Sequence of chain 2.A:
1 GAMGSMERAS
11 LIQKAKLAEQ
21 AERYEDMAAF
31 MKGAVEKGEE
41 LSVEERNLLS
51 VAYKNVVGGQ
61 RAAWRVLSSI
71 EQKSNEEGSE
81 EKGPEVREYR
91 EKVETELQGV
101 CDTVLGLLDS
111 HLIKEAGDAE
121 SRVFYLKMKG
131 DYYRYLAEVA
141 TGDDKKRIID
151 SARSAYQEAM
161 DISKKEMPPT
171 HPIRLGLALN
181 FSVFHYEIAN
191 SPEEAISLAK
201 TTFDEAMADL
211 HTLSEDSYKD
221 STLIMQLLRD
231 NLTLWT

The small molecule below binds the protein below.
Small molecule (SMILES): CC(C)[C@H](NC(=O)[C@H](COP(=O)(O)O)NC(=O)[C@H](CCCCN)NC(=O)[C@H](CCCN=C(N)N)NC(=O)[C@H](/C=C/CN=C(N)N)NC(=O)[C@@H](N)CCCCN)C(=O)O

Binding-site contacts:
Ligand atom OXT contacts residue LYS54 of chain 2.A at 3.6 Å.
Ligand atom NH2 contacts residue VAL183 of chain 2.A at 3.5 Å.
Ligand atom N contacts residue ASN180 of chain 2.A at 2.9 Å (h-bond).
Ligand atom CA contacts residue LEU179 of chain 2.A at 3.7 Å (hydrophobic).
Ligand atom NH1 contacts residue ARG65 of chain 2.A at 3.5 Å (salt-bridge).
Ligand atom C contacts residue LYS54 of chain 2.A at 3.6 Å.
Ligand atom CA contacts residue ASN180 of chain 2.A at 3.3 Å.
Ligand atom CB contacts residue ASN231 of chain 2.A at 3.6 Å.
Ligand atom NE contacts residue GLU187 of chain 2.A at 2.8 Å (salt-bridge).
Ligand atom O2P contacts residue LYS54 of chain 2.A at 3.1 Å (salt-bridge).
Ligand atom CD contacts residue GLU187 of chain 2.A at 3.4 Å.
Ligand atom O contacts residue VAL183 of chain 2.A at 3.2 Å.
Ligand atom CB contacts residue ASN231 of chain 2.A at 3.6 Å.
Ligand atom NZ contacts residue ASP230 of chain 2.A at 2.8 Å (salt-bridge).
Ligand atom O1P contacts residue ARG134 of chain 2.A at 2.8 Å (salt-bridge).
Ligand atom CG1 contacts residue GLY176 of chain 2.A at 3.4 Å.
Ligand atom NH2 contacts residue ARG61 of chain 2.A at 3.6 Å (salt-bridge).
Ligand atom CZ contacts residue GLU187 of chain 2.A at 3.5 Å.
Ligand atom O2P contacts residue ARG61 of chain 2.A at 2.8 Å (salt-bridge).
Ligand atom NH2 contacts residue ARG134 of chain 2.A at 3.6 Å.
Ligand atom O contacts residue LYS127 of chain 2.A at 2.9 Å (salt-bridge).
Ligand atom O1P contacts residue ARG61 of chain 2.A at 2.9 Å (salt-bridge).
Ligand atom CB contacts residue ASN180 of chain 2.A at 3.3 Å.
Ligand atom CZ contacts residue VAL183 of chain 2.A at 3.7 Å (hydrophobic).
Ligand atom CA contacts residue ASN231 of chain 2.A at 3.5 Å.
Ligand atom CZ contacts residue ARG65 of chain 2.A at 3.5 Å.
Ligand atom N contacts residue LEU234 of chain 2.A at 3.7 Å.
Ligand atom N contacts residue ASN231 of chain 2.A at 2.8 Å (h-bond).
Ligand atom O3P contacts residue LYS54 of chain 2.A at 2.8 Å (salt-bridge).
Ligand atom P contacts residue LYS54 of chain 2.A at 3.3 Å.
Ligand atom P contacts residue ARG61 of chain 2.A at 3.7 Å.
Ligand atom O contacts residue ASN231 of chain 2.A at 3.0 Å (h-bond).
Ligand atom C contacts residue ASN231 of chain 2.A at 3.6 Å.
Ligand atom C contacts residue ASN180 of chain 2.A at 3.6 Å.
Ligand atom O3P contacts residue TYR135 of chain 2.A at 2.6 Å (h-bond).
Ligand atom O contacts residue ASN180 of chain 2.A at 2.7 Å (h-bond).
Ligand atom O contacts residue LYS54 of chain 2.A at 3.4 Å.
Ligand atom NH2 contacts residue GLU187 of chain 2.A at 2.9 Å (salt-bridge).
Ligand atom O3P contacts residue ARG134 of chain 2.A at 2.8 Å (salt-bridge).
Ligand atom NH2 contacts residue ARG65 of chain 2.A at 3.5 Å (salt-bridge).